Sequence of chain 1.A:
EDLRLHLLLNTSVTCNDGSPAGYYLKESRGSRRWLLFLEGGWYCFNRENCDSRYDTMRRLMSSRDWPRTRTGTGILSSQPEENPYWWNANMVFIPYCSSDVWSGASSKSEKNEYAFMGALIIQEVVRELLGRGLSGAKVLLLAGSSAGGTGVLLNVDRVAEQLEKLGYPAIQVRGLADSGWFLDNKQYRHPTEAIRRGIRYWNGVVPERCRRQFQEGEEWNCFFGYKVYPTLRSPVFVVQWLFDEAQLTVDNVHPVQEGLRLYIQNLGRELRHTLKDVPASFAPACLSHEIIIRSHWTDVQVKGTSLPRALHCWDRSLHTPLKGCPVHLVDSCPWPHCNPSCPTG

A small-molecule ligand and the protein it binds are described below.
Small molecule (SMILES): OCc1cn(-c2ccc(Cl)c(C(F)(F)F)c2)nn1

Binding-site contacts:
Ligand atom N contacts residue PHE191 of chain 1.A at 3.8 Å.
Ligand atom F2 contacts residue ILE214 of chain 1.A at 3.8 Å.
Ligand atom F1 contacts residue VAL269 of chain 1.A at 3.4 Å.
Ligand atom C4 contacts residue PHE191 of chain 1.A at 3.4 Å (hydrophobic).
Ligand atom C3 contacts residue TYR52 of chain 1.A at 3.8 Å (hydrophobic).
Ligand atom O contacts residue SER155 of chain 1.A at 3.6 Å.
Ligand atom C3 contacts residue PHE191 of chain 1.A at 3.8 Å (hydrophobic).
Ligand atom N2 contacts residue TRP51 of chain 1.A at 3.1 Å (h-bond).
Ligand atom N1 contacts residue TYR52 of chain 1.A at 4.0 Å.
Ligand atom F contacts residue PHE243 of chain 1.A at 3.6 Å.
Ligand atom C6 contacts residue TRP51 of chain 1.A at 3.3 Å (hydrophobic).
Ligand atom CL contacts residue PHE243 of chain 1.A at 3.8 Å.
Ligand atom F1 contacts residue TYR52 of chain 1.A at 3.8 Å.
Ligand atom C7 contacts residue ALA265 of chain 1.A at 4.0 Å (hydrophobic).
Ligand atom C6 contacts residue HIS312 of chain 1.A at 3.5 Å.
Ligand atom C contacts residue PHE191 of chain 1.A at 3.5 Å (hydrophobic).
Ligand atom N contacts residue TYR52 of chain 1.A at 3.9 Å.
Ligand atom N2 contacts residue ALA156 of chain 1.A at 3.5 Å (h-bond).
Ligand atom C8 contacts residue THR159 of chain 1.A at 3.6 Å.
Ligand atom N1 contacts residue TRP51 of chain 1.A at 3.7 Å.
Ligand atom C5 contacts residue TRP51 of chain 1.A at 3.6 Å (hydrophobic).
Ligand atom O contacts residue HIS312 of chain 1.A at 3.6 Å (h-bond).
Ligand atom O contacts residue GLY50 of chain 1.A at 4.0 Å.
Ligand atom C6 contacts residue ALA265 of chain 1.A at 3.8 Å (hydrophobic).
Ligand atom F2 contacts residue PRO210 of chain 1.A at 3.6 Å.
Ligand atom C8 contacts residue PHE191 of chain 1.A at 3.3 Å (hydrophobic).
Ligand atom C9 contacts residue PHE191 of chain 1.A at 3.5 Å (hydrophobic).
Ligand atom F contacts residue PHE191 of chain 1.A at 3.3 Å.
Ligand atom C1 contacts residue PHE191 of chain 1.A at 3.7 Å (hydrophobic).
Ligand atom N contacts residue TRP51 of chain 1.A at 4.0 Å.
Ligand atom F2 contacts residue TYR52 of chain 1.A at 3.8 Å.
Ligand atom C7 contacts residue PHE191 of chain 1.A at 3.5 Å (hydrophobic).
Ligand atom O contacts residue TRP51 of chain 1.A at 3.4 Å (h-bond).
Ligand atom C7 contacts residue TRP51 of chain 1.A at 3.6 Å (hydrophobic).
Ligand atom CL contacts residue PHE242 of chain 1.A at 3.5 Å.
Ligand atom N1 contacts residue ALA156 of chain 1.A at 3.5 Å (h-bond).
Ligand atom C6 contacts residue SER155 of chain 1.A at 4.1 Å.
Ligand atom N2 contacts residue SER155 of chain 1.A at 4.1 Å.
Ligand atom C4 contacts residue TYR52 of chain 1.A at 3.7 Å (hydrophobic).
Ligand atom C9 contacts residue THR159 of chain 1.A at 3.5 Å.